Binding-site contacts:
Ligand atom C1 contacts residue ARG105 of chain 1.A at 3.7 Å.
Ligand atom O1 contacts residue ARG105 of chain 1.A at 2.8 Å (salt-bridge).
Ligand atom O3P contacts residue ARG54 of chain 1.A at 3.5 Å (salt-bridge).
Ligand atom O3 contacts residue LYS84 of chain 2.A at 3.0 Å (salt-bridge).
Ligand atom O5 contacts residue GLN231 of chain 1.A at 3.0 Å (h-bond).
Ligand atom O5 contacts residue ARG229 of chain 1.A at 3.0 Å (salt-bridge).
Ligand atom O2 contacts residue HIS134 of chain 1.A at 3.6 Å.
Ligand atom C5 contacts residue ARG229 of chain 1.A at 3.6 Å.
Ligand atom O1P contacts residue LYS84 of chain 2.A at 2.8 Å (salt-bridge).
Ligand atom O2 contacts residue ARG167 of chain 1.A at 2.7 Å (salt-bridge).
Ligand atom O2P contacts residue THR53 of chain 1.A at 2.8 Å (h-bond).
Ligand atom C2 contacts residue LEU267 of chain 1.A at 3.8 Å (hydrophobic).
Ligand atom O3 contacts residue ARG105 of chain 1.A at 3.3 Å (salt-bridge).
Ligand atom P contacts residue ARG54 of chain 1.A at 3.7 Å.
Ligand atom O1P contacts residue ARG105 of chain 1.A at 2.7 Å (salt-bridge).
Ligand atom C5 contacts residue GLN231 of chain 1.A at 3.5 Å.
Ligand atom O3P contacts residue SER52 of chain 1.A at 2.7 Å (h-bond).
Ligand atom O4 contacts residue LYS84 of chain 2.A at 3.1 Å (salt-bridge).
Ligand atom C5 contacts residue LEU267 of chain 1.A at 3.7 Å (hydrophobic).
Ligand atom C3 contacts residue LEU267 of chain 1.A at 3.6 Å (hydrophobic).
Ligand atom N2 contacts residue LEU267 of chain 1.A at 2.8 Å (h-bond).
Ligand atom O3P contacts residue THR53 of chain 1.A at 3.7 Å.
Ligand atom O3 contacts residue ARG167 of chain 1.A at 2.9 Å (salt-bridge).
Ligand atom C1 contacts residue LEU267 of chain 1.A at 3.5 Å (hydrophobic).
Ligand atom O4 contacts residue ARG229 of chain 1.A at 2.9 Å (salt-bridge).
Ligand atom P contacts residue SER80 of chain 2.A at 3.6 Å.
Ligand atom O3P contacts residue THR55 of chain 1.A at 2.7 Å (h-bond).
Ligand atom O2P contacts residue ARG54 of chain 1.A at 2.8 Å (salt-bridge).
Ligand atom C1P contacts residue ARG54 of chain 1.A at 3.3 Å.
Ligand atom C1P contacts residue LEU267 of chain 1.A at 3.3 Å (hydrophobic).
Ligand atom O1 contacts residue THR55 of chain 1.A at 2.9 Å (h-bond).
Ligand atom P contacts residue THR53 of chain 1.A at 3.7 Å.
Ligand atom O2P contacts residue SER80 of chain 2.A at 3.0 Å (h-bond).
Ligand atom O3P contacts residue ARG105 of chain 1.A at 3.1 Å (salt-bridge).
Ligand atom O4 contacts residue GLN231 of chain 1.A at 3.8 Å.
Ligand atom O1 contacts residue HIS134 of chain 1.A at 2.9 Å (h-bond).
Ligand atom O1P contacts residue SER80 of chain 2.A at 3.1 Å (h-bond).
Ligand atom C4 contacts residue HIS134 of chain 1.A at 3.8 Å.
Ligand atom C4 contacts residue ARG167 of chain 1.A at 3.5 Å.
Ligand atom P contacts residue ARG105 of chain 1.A at 3.5 Å.

Sequence of chain 1.A:
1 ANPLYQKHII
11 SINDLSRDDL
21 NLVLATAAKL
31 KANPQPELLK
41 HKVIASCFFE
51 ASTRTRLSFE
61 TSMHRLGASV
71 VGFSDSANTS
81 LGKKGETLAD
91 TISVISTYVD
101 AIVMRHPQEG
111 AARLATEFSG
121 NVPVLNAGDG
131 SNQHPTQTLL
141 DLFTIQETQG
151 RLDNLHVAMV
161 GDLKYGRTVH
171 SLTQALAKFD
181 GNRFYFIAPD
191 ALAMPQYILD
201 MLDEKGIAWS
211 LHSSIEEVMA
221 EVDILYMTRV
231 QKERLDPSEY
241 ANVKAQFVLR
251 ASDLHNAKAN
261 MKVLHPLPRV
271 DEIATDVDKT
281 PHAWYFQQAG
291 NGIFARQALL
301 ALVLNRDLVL

This small molecule binds to this protein.
Small molecule (SMILES): O=C(O)C[C@H](NC(=O)CP(=O)(O)O)C(=O)O

Sequence of chain 2.A:
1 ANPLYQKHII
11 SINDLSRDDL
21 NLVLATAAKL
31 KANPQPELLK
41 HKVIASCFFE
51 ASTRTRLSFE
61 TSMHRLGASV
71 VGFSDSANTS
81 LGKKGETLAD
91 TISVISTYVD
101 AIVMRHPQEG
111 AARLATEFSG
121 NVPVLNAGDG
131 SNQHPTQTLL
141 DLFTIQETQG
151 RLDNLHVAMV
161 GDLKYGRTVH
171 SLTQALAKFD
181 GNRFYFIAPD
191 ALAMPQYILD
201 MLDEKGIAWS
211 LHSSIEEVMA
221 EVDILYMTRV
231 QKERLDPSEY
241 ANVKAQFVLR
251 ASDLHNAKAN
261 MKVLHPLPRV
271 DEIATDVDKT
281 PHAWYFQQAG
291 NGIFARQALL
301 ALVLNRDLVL